A small-molecule ligand and the protein it binds are described below.
Small molecule (SMILES): COc1ccc(C[C@H](NC(=O)[C@H](C)NC(=O)CN2CCOCC2)C(=O)N[C@@H](Cc2ccccc2)[C@@H](O)C(C)(C)O)cc1

Sequence of chain 1.W:
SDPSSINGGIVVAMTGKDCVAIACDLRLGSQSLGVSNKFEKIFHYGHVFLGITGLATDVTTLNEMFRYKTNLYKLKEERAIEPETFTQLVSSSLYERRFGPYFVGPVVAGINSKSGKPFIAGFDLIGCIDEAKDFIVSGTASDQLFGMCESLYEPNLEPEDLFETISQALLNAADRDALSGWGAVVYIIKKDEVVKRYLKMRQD

Sequence of chain 1.V:
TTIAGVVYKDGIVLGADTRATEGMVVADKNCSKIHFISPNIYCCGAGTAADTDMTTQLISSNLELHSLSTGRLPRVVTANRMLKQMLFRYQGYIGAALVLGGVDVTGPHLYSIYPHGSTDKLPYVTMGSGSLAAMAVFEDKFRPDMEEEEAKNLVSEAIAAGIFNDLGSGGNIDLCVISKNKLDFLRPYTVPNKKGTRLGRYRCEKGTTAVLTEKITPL

Binding-site contacts:
Ligand atom C11 contacts residue MES1 of chain 1.SA at 3.4 Å.
Ligand atom C42 contacts residue GLY47 of chain 1.V at 3.6 Å.
Ligand atom N22 contacts residue GLY47 of chain 1.V at 2.9 Å (h-bond).
Ligand atom C12 contacts residue ARG19 of chain 1.V at 3.5 Å.
Ligand atom C9 contacts residue MES1 of chain 1.SA at 3.7 Å.
Ligand atom O21 contacts residue THR1 of chain 1.V at 2.4 Å (h-bond).
Ligand atom N25 contacts residue THR21 of chain 1.V at 3.1 Å (h-bond).
Ligand atom C12 contacts residue THR21 of chain 1.V at 3.6 Å.
Ligand atom C27 contacts residue THR21 of chain 1.V at 3.5 Å.
Ligand atom O21 contacts residue MES1 of chain 1.SA at 2.6 Å (h-bond).
Ligand atom O39 contacts residue ALA49 of chain 1.V at 3.1 Å (h-bond).
Ligand atom C8 contacts residue THR1 of chain 1.V at 2.4 Å.
Ligand atom C11 contacts residue GLY168 of chain 1.V at 3.4 Å.
Ligand atom C4 contacts residue ALA49 of chain 1.V at 3.5 Å (hydrophobic).
Ligand atom C24 contacts residue GLY47 of chain 1.V at 3.5 Å.
Ligand atom O13 contacts residue THR1 of chain 1.V at 3.7 Å.
Ligand atom C1 contacts residue GLY45 of chain 1.V at 3.6 Å.
Ligand atom C12 contacts residue THR1 of chain 1.V at 3.2 Å.
Ligand atom C30 contacts residue ASP125 of chain 1.W at 3.8 Å.
Ligand atom O21 contacts residue GLY47 of chain 1.V at 3.1 Å (h-bond).
Ligand atom C33 contacts residue THR48 of chain 1.V at 3.7 Å.
Ligand atom C3 contacts residue CYS31 of chain 1.V at 3.7 Å (hydrophobic).
Ligand atom C43 contacts residue THR48 of chain 1.V at 3.7 Å.
Ligand atom C5 contacts residue ALA49 of chain 1.V at 3.7 Å (hydrophobic).
Ligand atom O21 contacts residue ALA46 of chain 1.V at 3.8 Å.
Ligand atom C12 contacts residue GLY168 of chain 1.V at 3.5 Å.
Ligand atom N28 contacts residue ASP125 of chain 1.W at 3.0 Å (salt-bridge).
Ligand atom O13 contacts residue MES1 of chain 1.SA at 2.9 Å (h-bond).
Ligand atom C10 contacts residue MES1 of chain 1.SA at 3.8 Å.
Ligand atom O49 contacts residue THR21 of chain 1.V at 3.2 Å (h-bond).
Ligand atom C11 contacts residue SER129 of chain 1.V at 3.1 Å.
Ligand atom C23 contacts residue GLY47 of chain 1.V at 3.7 Å.
Ligand atom C11 contacts residue THR1 of chain 1.V at 1.5 Å.
Ligand atom C4 contacts residue CYS31 of chain 1.V at 3.4 Å (hydrophobic).
Ligand atom C7 contacts residue THR1 of chain 1.V at 2.8 Å.
Ligand atom C10 contacts residue THR1 of chain 1.V at 2.5 Å.
Ligand atom C3 contacts residue ALA49 of chain 1.V at 3.6 Å (hydrophobic).
Ligand atom N22 contacts residue THR1 of chain 1.V at 3.7 Å.
Ligand atom O37 contacts residue GLU22 of chain 1.V at 3.7 Å.
Ligand atom C9 contacts residue THR1 of chain 1.V at 1.4 Å.